Sequence of chain 14.C:
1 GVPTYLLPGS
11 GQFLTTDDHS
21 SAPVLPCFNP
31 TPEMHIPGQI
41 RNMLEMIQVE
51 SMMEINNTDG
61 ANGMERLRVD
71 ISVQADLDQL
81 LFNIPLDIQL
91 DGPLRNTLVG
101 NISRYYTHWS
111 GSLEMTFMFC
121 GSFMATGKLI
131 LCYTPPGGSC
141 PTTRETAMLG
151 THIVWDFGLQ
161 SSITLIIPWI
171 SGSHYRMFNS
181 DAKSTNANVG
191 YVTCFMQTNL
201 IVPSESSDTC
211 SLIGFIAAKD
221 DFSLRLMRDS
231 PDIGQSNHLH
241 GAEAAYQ

Binding-site contacts:
Ligand atom C6 contacts residue GLY282 of chain 14.A at 3.6 Å.
Ligand atom C6 contacts residue ASN283 of chain 14.A at 3.8 Å.
Ligand atom C1 contacts residue ARG104 of chain 14.C at 3.8 Å.
Ligand atom N5 contacts residue ASN275 of chain 14.A at 3.4 Å (h-bond).
Ligand atom O3 contacts residue ASP91 of chain 14.C at 3.5 Å.
Ligand atom O2 contacts residue ASP91 of chain 14.C at 2.5 Å (salt-bridge).
Ligand atom C4 contacts residue PRO231 of chain 14.C at 3.6 Å (hydrophobic).
Ligand atom C3 contacts residue ARG104 of chain 14.C at 3.8 Å.
Ligand atom C10 contacts residue ASN275 of chain 14.A at 3.3 Å.
Ligand atom O4 contacts residue ASN275 of chain 14.A at 3.0 Å (h-bond).
Ligand atom O1B contacts residue ARG104 of chain 14.C at 3.0 Å (salt-bridge).
Ligand atom C11 contacts residue ILE233 of chain 14.C at 3.6 Å (hydrophobic).
Ligand atom O4 contacts residue PRO231 of chain 14.C at 3.9 Å.
Ligand atom C4 contacts residue ASP232 of chain 14.C at 3.4 Å.
Ligand atom C5 contacts residue GLY282 of chain 14.A at 3.8 Å.
Ligand atom O4 contacts residue ASP232 of chain 14.C at 2.8 Å (salt-bridge).
Ligand atom C5 contacts residue PRO274 of chain 14.A at 3.9 Å (hydrophobic).
Ligand atom O6 contacts residue ASN283 of chain 14.A at 3.0 Å (h-bond).
Ligand atom O4 contacts residue ARG95 of chain 14.C at 3.5 Å.
Ligand atom O7 contacts residue PRO274 of chain 14.A at 3.6 Å.
Ligand atom C2 contacts residue ASP91 of chain 14.C at 3.2 Å.
Ligand atom O10 contacts residue ARG270 of chain 14.A at 3.6 Å.
Ligand atom C11 contacts residue GLY234 of chain 14.C at 3.8 Å.
Ligand atom C5 contacts residue ASN275 of chain 14.A at 3.5 Å.
Ligand atom C11 contacts residue PRO231 of chain 14.C at 3.5 Å (hydrophobic).
Ligand atom O6 contacts residue PRO274 of chain 14.A at 3.6 Å.
Ligand atom C5 contacts residue ASN283 of chain 14.A at 3.8 Å.
Ligand atom C6 contacts residue ALA273 of chain 14.A at 3.8 Å (hydrophobic).
Ligand atom C11 contacts residue ASP232 of chain 14.C at 3.6 Å.
Ligand atom O2 contacts residue GLY282 of chain 14.A at 3.8 Å.
Ligand atom O6 contacts residue GLY282 of chain 14.A at 3.5 Å.
Ligand atom O5 contacts residue ASN283 of chain 14.A at 3.7 Å.
Ligand atom C4 contacts residue ASN275 of chain 14.A at 3.7 Å.
Ligand atom O10 contacts residue ASN275 of chain 14.A at 3.0 Å (h-bond).
Ligand atom N5 contacts residue PRO231 of chain 14.C at 3.0 Å (h-bond).
Ligand atom C10 contacts residue PRO231 of chain 14.C at 3.8 Å (hydrophobic).
Ligand atom C1 contacts residue ASN283 of chain 14.A at 3.4 Å.
Ligand atom O6 contacts residue ALA273 of chain 14.A at 3.7 Å.
Ligand atom C5 contacts residue PRO231 of chain 14.C at 3.7 Å (hydrophobic).
Ligand atom O2 contacts residue PRO274 of chain 14.A at 3.4 Å.

The protein below binds the small molecule below.
Small molecule (SMILES): CC(=O)N[C@@H]1[C@@H](O)[C@H](O[C@@H]2O[C@H](CO)[C@H](O)[C@H](O[C@]3(C(=O)O)C[C@H](O)[C@@H](NC(C)=O)[C@H]([C@H](O)[C@H](O)CO)O3)[C@H]2O)[C@@H](CO)O[C@H]1O

Sequence of chain 14.A:
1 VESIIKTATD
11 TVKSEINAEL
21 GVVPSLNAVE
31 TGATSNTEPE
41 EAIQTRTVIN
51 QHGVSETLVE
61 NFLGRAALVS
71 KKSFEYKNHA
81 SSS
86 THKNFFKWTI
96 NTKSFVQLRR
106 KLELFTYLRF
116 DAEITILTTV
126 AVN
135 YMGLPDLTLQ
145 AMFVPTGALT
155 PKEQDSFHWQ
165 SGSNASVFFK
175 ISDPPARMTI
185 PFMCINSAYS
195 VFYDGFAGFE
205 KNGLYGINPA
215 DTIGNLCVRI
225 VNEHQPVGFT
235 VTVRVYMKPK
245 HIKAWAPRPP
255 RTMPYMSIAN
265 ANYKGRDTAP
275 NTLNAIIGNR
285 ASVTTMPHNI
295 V